The small molecule below binds the protein below.
Small molecule (SMILES): CC1=N[C@@H]2[C@@H](O)[C@H](O)[C@@H](CO)O[C@@H]2S1

Binding-site contacts:
Ligand atom O6 contacts residue TRP174 of chain 1.T at 4.0 Å.
Ligand atom C4 contacts residue TYR339 of chain 1.Q at 3.9 Å (hydrophobic).
Ligand atom C6 contacts residue TRP174 of chain 1.T at 3.8 Å (hydrophobic).
Ligand atom C8 contacts residue TYR135 of chain 1.T at 4.0 Å (hydrophobic).
Ligand atom C8 contacts residue GLU40 of chain 1.T at 3.0 Å.
Ligand atom S1 contacts residue TRP109 of chain 1.T at 3.9 Å.
Ligand atom N2 contacts residue GLU40 of chain 1.T at 3.0 Å (salt-bridge).
Ligand atom C7 contacts residue TYR135 of chain 1.T at 4.2 Å (hydrophobic).
Ligand atom O6 contacts residue TYR135 of chain 1.T at 2.8 Å.
Ligand atom O4 contacts residue GLU176 of chain 1.T at 3.0 Å (salt-bridge).
Ligand atom O4 contacts residue TRP174 of chain 1.T at 3.1 Å.
Ligand atom C4 contacts residue TRP174 of chain 1.T at 4.0 Å (hydrophobic).
Ligand atom C3 contacts residue TRP174 of chain 1.T at 4.2 Å (hydrophobic).
Ligand atom C6 contacts residue TYR135 of chain 1.T at 3.9 Å (hydrophobic).
Ligand atom C8 contacts residue TRP109 of chain 1.T at 4.1 Å (hydrophobic).
Ligand atom O3 contacts residue GLU176 of chain 1.T at 2.9 Å (salt-bridge).
Ligand atom O6 contacts residue ASP137 of chain 1.T at 2.9 Å (salt-bridge).
Ligand atom C3 contacts residue GLU176 of chain 1.T at 4.0 Å.
Ligand atom C4 contacts residue ASP137 of chain 1.T at 3.9 Å.
Ligand atom C1 contacts residue TYR135 of chain 1.T at 3.6 Å (hydrophobic).
Ligand atom C6 contacts residue ASP137 of chain 1.T at 2.6 Å.
Ligand atom C5 contacts residue TRP174 of chain 1.T at 3.3 Å (hydrophobic).
Ligand atom C6 contacts residue TYR339 of chain 1.Q at 3.9 Å (hydrophobic).
Ligand atom O5 contacts residue TRP174 of chain 1.T at 4.2 Å.
Ligand atom O4 contacts residue TYR339 of chain 1.Q at 3.5 Å (h-bond).
Ligand atom O4 contacts residue ASP137 of chain 1.T at 3.1 Å (salt-bridge).
Ligand atom C8 contacts residue ASP39 of chain 1.T at 3.0 Å.
Ligand atom C7 contacts residue TRP109 of chain 1.T at 4.0 Å (hydrophobic).
Ligand atom S1 contacts residue TRP174 of chain 1.T at 3.3 Å (h-bond).
Ligand atom S1 contacts residue TYR135 of chain 1.T at 2.5 Å.
Ligand atom C8 contacts residue TRP174 of chain 1.T at 3.9 Å (hydrophobic).
Ligand atom C7 contacts residue GLU40 of chain 1.T at 3.3 Å.
Ligand atom C5 contacts residue ASP137 of chain 1.T at 3.5 Å.
Ligand atom O5 contacts residue TYR135 of chain 1.T at 3.5 Å.
Ligand atom C2 contacts residue GLU40 of chain 1.T at 4.2 Å.
Ligand atom O6 contacts residue LEU138 of chain 1.T at 3.0 Å.
Ligand atom O3 contacts residue ARG90 of chain 1.S at 4.0 Å.
Ligand atom C5 contacts residue TYR135 of chain 1.T at 3.9 Å (hydrophobic).
Ligand atom C6 contacts residue LEU138 of chain 1.T at 3.9 Å (hydrophobic).
Ligand atom C7 contacts residue TRP174 of chain 1.T at 4.2 Å (hydrophobic).

Sequence of chain 1.Q:
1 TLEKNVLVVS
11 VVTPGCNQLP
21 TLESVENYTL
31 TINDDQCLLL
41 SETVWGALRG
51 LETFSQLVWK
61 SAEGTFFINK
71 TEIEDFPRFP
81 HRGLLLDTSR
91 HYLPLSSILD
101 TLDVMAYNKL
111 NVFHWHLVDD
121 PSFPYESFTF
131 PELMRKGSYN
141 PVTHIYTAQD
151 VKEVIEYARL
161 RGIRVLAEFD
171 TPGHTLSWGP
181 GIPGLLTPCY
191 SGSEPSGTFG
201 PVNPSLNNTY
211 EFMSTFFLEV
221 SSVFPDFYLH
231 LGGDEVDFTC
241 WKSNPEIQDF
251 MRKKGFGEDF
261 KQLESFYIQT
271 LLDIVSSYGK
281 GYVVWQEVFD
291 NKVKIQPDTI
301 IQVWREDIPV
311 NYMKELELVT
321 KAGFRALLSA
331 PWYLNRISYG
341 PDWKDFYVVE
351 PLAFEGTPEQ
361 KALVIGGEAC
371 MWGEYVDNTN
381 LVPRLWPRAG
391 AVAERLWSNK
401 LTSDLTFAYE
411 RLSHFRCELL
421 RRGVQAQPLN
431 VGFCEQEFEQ

Sequence of chain 1.T:
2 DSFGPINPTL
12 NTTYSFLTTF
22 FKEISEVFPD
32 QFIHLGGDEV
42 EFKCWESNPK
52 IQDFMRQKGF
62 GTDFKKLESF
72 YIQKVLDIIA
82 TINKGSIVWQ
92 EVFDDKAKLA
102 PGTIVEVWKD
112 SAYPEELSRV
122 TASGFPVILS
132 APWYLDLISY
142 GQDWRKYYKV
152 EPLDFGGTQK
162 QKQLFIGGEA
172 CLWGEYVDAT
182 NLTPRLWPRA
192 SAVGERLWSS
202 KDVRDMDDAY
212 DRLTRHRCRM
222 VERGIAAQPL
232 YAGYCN

Sequence of chain 1.S:
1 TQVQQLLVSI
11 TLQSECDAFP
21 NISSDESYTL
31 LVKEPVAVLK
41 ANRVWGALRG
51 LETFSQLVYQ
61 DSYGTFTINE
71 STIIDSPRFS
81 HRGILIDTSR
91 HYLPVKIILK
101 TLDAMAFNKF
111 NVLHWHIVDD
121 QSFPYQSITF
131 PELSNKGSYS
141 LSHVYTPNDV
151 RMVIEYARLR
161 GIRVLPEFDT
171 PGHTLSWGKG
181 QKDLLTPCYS